Sequence of chain 1.A:
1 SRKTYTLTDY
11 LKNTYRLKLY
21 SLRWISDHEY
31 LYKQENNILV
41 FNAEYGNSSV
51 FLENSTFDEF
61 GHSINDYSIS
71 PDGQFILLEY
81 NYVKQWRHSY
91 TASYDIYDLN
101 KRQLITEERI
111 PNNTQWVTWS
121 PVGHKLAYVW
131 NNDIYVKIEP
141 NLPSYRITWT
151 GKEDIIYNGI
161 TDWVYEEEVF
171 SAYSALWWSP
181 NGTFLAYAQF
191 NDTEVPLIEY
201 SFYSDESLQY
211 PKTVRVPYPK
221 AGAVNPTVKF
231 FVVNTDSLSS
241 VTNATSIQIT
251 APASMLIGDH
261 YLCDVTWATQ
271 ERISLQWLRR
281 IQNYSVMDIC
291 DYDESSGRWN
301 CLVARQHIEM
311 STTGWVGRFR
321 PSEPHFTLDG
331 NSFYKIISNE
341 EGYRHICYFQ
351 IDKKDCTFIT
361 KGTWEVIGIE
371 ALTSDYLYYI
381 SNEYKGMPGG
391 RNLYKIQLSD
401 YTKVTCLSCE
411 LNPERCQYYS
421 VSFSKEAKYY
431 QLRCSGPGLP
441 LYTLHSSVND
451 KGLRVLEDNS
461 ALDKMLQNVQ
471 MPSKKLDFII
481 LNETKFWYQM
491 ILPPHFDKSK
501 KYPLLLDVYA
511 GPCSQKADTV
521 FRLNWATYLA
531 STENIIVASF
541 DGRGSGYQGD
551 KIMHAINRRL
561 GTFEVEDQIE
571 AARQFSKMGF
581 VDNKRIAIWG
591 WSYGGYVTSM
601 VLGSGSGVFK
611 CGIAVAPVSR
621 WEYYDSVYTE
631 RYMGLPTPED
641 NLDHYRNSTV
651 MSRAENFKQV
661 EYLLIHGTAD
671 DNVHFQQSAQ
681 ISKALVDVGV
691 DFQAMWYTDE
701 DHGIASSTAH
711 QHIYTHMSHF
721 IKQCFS

Binding-site contacts:
Ligand atom C1 contacts residue ILE281 of chain 1.A at 3.9 Å (hydrophobic).
Ligand atom N2 contacts residue ASN283 of chain 1.A at 2.9 Å (h-bond).
Ligand atom C5 contacts residue ASN283 of chain 1.A at 3.7 Å.
Ligand atom C3 contacts residue ASN283 of chain 1.A at 3.8 Å.
Ligand atom C6 contacts residue GLU639 of chain 1.A at 4.4 Å.
Ligand atom O6 contacts residue ILE281 of chain 1.A at 4.0 Å.
Ligand atom O6 contacts residue GLU639 of chain 1.A at 4.2 Å.
Ligand atom C2 contacts residue ASN283 of chain 1.A at 2.4 Å.
Ligand atom O6 contacts residue ASP640 of chain 1.A at 3.8 Å.
Ligand atom O5 contacts residue ASN283 of chain 1.A at 2.4 Å (h-bond).
Ligand atom C7 contacts residue SER311 of chain 1.A at 3.5 Å.
Ligand atom O7 contacts residue SER311 of chain 1.A at 3.4 Å (h-bond).
Ligand atom O7 contacts residue ASN283 of chain 1.A at 3.5 Å (h-bond).
Ligand atom O5 contacts residue ILE281 of chain 1.A at 3.9 Å.
Ligand atom C7 contacts residue ASN283 of chain 1.A at 3.0 Å.
Ligand atom C8 contacts residue THR312 of chain 1.A at 3.9 Å.
Ligand atom C7 contacts residue THR312 of chain 1.A at 4.2 Å.
Ligand atom C8 contacts residue SER311 of chain 1.A at 3.5 Å.
Ligand atom O7 contacts residue THR312 of chain 1.A at 3.4 Å.
Ligand atom C5 contacts residue ILE281 of chain 1.A at 4.2 Å (hydrophobic).
Ligand atom O6 contacts residue ARG558 of chain 1.A at 4.0 Å.
Ligand atom C1 contacts residue ASN283 of chain 1.A at 1.4 Å.
Ligand atom C8 contacts residue ASN283 of chain 1.A at 3.5 Å.
Ligand atom C4 contacts residue ASN283 of chain 1.A at 4.3 Å.
Ligand atom N2 contacts residue SER311 of chain 1.A at 4.2 Å.
Ligand atom C8 contacts residue MET310 of chain 1.A at 4.3 Å (hydrophobic).

This protein binds this small molecule.
Small molecule (SMILES): CC(=O)N[C@H]1[C@H](O[C@H]2[C@H](O)[C@@H](NC(C)=O)CO[C@@H]2CO)O[C@H](CO)[C@@H](O)[C@@H]1O